Binding-site contacts:
Ligand atom C19 contacts residue VAL192 of chain 28.A at 3.4 Å (hydrophobic).
Ligand atom O1 contacts residue MET195 of chain 28.A at 3.2 Å.
Ligand atom N6 contacts residue PHE155 of chain 28.A at 3.8 Å.
Ligand atom N6 contacts residue ILE24 of chain 28.C at 3.9 Å.
Ligand atom C4 contacts residue TRP203 of chain 28.A at 4.0 Å (hydrophobic).
Ligand atom N2 contacts residue TRP203 of chain 28.A at 3.9 Å.
Ligand atom C3 contacts residue ASP112 of chain 28.A at 3.0 Å.
Ligand atom C13 contacts residue ILE111 of chain 28.A at 4.0 Å (hydrophobic).
Ligand atom O3 contacts residue ASP112 of chain 28.A at 3.6 Å.
Ligand atom C17 contacts residue PHE155 of chain 28.A at 3.7 Å (hydrophobic).
Ligand atom C8 contacts residue TYR201 of chain 28.A at 3.3 Å (hydrophobic).
Ligand atom C13 contacts residue MET195 of chain 28.A at 3.9 Å (hydrophobic).
Ligand atom N1 contacts residue THR114 of chain 28.A at 4.0 Å.
Ligand atom C15 contacts residue VAL192 of chain 28.A at 3.2 Å (hydrophobic).
Ligand atom C5 contacts residue TRP203 of chain 28.A at 3.8 Å (hydrophobic).
Ligand atom C16 contacts residue PHE135 of chain 28.A at 3.4 Å (hydrophobic).
Ligand atom C2 contacts residue ASP112 of chain 28.A at 2.8 Å.
Ligand atom O3 contacts residue ILE113 of chain 28.A at 3.0 Å (h-bond).
Ligand atom N5 contacts residue PHE233 of chain 28.A at 3.2 Å.
Ligand atom C12 contacts residue MET195 of chain 28.A at 3.8 Å (hydrophobic).
Ligand atom O2 contacts residue PHE137 of chain 28.A at 4.0 Å.
Ligand atom C7 contacts residue ASN228 of chain 28.A at 3.8 Å.
Ligand atom N1 contacts residue ASP112 of chain 28.A at 3.9 Å.
Ligand atom C16 contacts residue ILE111 of chain 28.A at 3.5 Å (hydrophobic).
Ligand atom C14 contacts residue PHE135 of chain 28.A at 3.7 Å (hydrophobic).
Ligand atom C9 contacts residue ILE113 of chain 28.A at 3.7 Å (hydrophobic).
Ligand atom O2 contacts residue PHE233 of chain 28.A at 3.0 Å.
Ligand atom C14 contacts residue MET195 of chain 28.A at 3.9 Å (hydrophobic).
Ligand atom C15 contacts residue MET195 of chain 28.A at 3.8 Å (hydrophobic).
Ligand atom C17 contacts residue PHE135 of chain 28.A at 3.9 Å (hydrophobic).
Ligand atom C7 contacts residue TYR201 of chain 28.A at 3.8 Å (hydrophobic).
Ligand atom C16 contacts residue PHE155 of chain 28.A at 3.9 Å (hydrophobic).
Ligand atom C19 contacts residue ILE24 of chain 28.C at 3.5 Å (hydrophobic).
Ligand atom N4 contacts residue TRP203 of chain 28.A at 3.6 Å (h-bond).
Ligand atom C18 contacts residue PHE155 of chain 28.A at 3.9 Å (hydrophobic).
Ligand atom C2 contacts residue THR114 of chain 28.A at 3.6 Å.
Ligand atom C22 contacts residue VAL179 of chain 28.A at 3.4 Å (hydrophobic).
Ligand atom C14 contacts residue PHE155 of chain 28.A at 3.9 Å (hydrophobic).
Ligand atom N5 contacts residue PHE137 of chain 28.A at 3.5 Å.
Ligand atom C13 contacts residue PHE135 of chain 28.A at 3.4 Å (hydrophobic).

Sequence of chain 29.C:
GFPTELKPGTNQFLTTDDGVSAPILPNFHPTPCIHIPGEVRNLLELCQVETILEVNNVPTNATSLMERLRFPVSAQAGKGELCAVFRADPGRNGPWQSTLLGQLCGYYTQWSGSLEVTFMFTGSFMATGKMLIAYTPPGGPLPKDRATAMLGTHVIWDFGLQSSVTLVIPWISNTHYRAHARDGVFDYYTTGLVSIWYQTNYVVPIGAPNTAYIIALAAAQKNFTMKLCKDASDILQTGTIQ

Sequence of chain 28.C:
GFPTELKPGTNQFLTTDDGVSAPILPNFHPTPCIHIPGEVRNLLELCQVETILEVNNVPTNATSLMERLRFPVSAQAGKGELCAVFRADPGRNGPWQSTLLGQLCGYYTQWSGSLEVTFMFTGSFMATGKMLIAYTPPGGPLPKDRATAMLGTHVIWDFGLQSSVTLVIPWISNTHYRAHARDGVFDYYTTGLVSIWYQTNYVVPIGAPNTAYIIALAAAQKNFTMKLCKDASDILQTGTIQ

Sequence of chain 28.A:
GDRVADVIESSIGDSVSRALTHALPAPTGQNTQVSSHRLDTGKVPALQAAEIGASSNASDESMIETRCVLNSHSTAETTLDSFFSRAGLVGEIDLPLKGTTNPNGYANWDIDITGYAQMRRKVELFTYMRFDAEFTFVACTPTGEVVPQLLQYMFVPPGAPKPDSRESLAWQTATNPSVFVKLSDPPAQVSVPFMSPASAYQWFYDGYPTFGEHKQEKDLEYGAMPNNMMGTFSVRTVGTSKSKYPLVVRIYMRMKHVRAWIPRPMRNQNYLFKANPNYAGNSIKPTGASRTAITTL

The small molecule below binds the protein below.
Small molecule (SMILES): Cc1nc(-c2ccc(OCCCCCN3CCN(c4ccnc(N)c4)C3=O)cc2)no1